Binding-site contacts:
Ligand atom OP1 contacts residue GLY34 of chain 47.C at 3.8 Å.
Ligand atom N6 contacts residue GLU208 of chain 47.A at 3.4 Å (salt-bridge).
Ligand atom N3 contacts residue PHE212 of chain 47.A at 2.9 Å.
Ligand atom N3 contacts residue ARG425 of chain 48.A at 3.1 Å (salt-bridge).
Ligand atom C4 contacts residue ARG425 of chain 48.A at 3.6 Å.
Ligand atom O5' contacts residue DC1 of chain 47.H at 2.6 Å.
Ligand atom C5' contacts residue DC1 of chain 47.H at 2.3 Å.
Ligand atom C2 contacts residue GLU208 of chain 47.A at 1.6 Å.
Ligand atom O4' contacts residue ARG425 of chain 48.A at 3.7 Å.
Ligand atom O4' contacts residue PHE212 of chain 47.A at 3.4 Å.
Ligand atom O5' contacts residue ARG425 of chain 48.A at 2.8 Å.
Ligand atom C4' contacts residue DC1 of chain 47.H at 2.8 Å.
Ligand atom OP2 contacts residue ASP426 of chain 48.A at 2.8 Å (salt-bridge).
Ligand atom O5' contacts residue TYR31 of chain 47.C at 3.4 Å (h-bond).
Ligand atom C5' contacts residue ARG28 of chain 47.C at 3.1 Å.
Ligand atom O3' contacts residue ARG425 of chain 48.A at 3.8 Å.
Ligand atom C1' contacts residue PHE212 of chain 47.A at 3.5 Å (hydrophobic).
Ligand atom C2 contacts residue ARG425 of chain 48.A at 3.1 Å.
Ligand atom N1 contacts residue ARG425 of chain 48.A at 3.6 Å (salt-bridge).
Ligand atom C2' contacts residue DC1 of chain 47.E at 2.2 Å.
Ligand atom O3' contacts residue THR423 of chain 48.A at 3.8 Å.
Ligand atom O3' contacts residue DC1 of chain 47.E at 3.3 Å.
Ligand atom C5 contacts residue GLU208 of chain 47.A at 3.4 Å.
Ligand atom N1 contacts residue GLU208 of chain 47.A at 1.5 Å (salt-bridge).
Ligand atom C6 contacts residue GLU208 of chain 47.A at 2.6 Å.
Ligand atom C1' contacts residue ALA27 of chain 47.C at 3.8 Å (hydrophobic).
Ligand atom P contacts residue ARG425 of chain 48.A at 3.5 Å.
Ligand atom OP2 contacts residue ARG425 of chain 48.A at 3.8 Å.
Ligand atom O3' contacts residue ARG28 of chain 47.C at 3.5 Å (salt-bridge).
Ligand atom OP2 contacts residue THR423 of chain 48.A at 2.9 Å.
Ligand atom N3 contacts residue GLU208 of chain 47.A at 2.7 Å (salt-bridge).
Ligand atom OP2 contacts residue DC1 of chain 47.H at 2.0 Å.
Ligand atom O5' contacts residue ARG28 of chain 47.C at 3.4 Å.
Ligand atom C1' contacts residue DC1 of chain 47.E at 3.6 Å.
Ligand atom C2 contacts residue PHE212 of chain 47.A at 3.8 Å (hydrophobic).
Ligand atom C5' contacts residue TYR31 of chain 47.C at 2.9 Å (hydrophobic).
Ligand atom OP1 contacts residue ARG28 of chain 47.C at 3.2 Å (salt-bridge).
Ligand atom P contacts residue DC1 of chain 47.H at 2.5 Å.
Ligand atom C3' contacts residue DC1 of chain 47.E at 2.9 Å.
Ligand atom C4 contacts residue GLU208 of chain 47.A at 3.4 Å.

Sequence of chain 47.C:
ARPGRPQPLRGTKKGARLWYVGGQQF

A small-molecule ligand and the protein it binds are described below.
Small molecule (SMILES): Nc1ncnc2c1N1CN2[C@H]2C[C@]3(OP3(O)(O)OC[C@H]3OCC[C@@H]3O[P](=O)(O)OC[C@H]3O[C@@H]1C[C@@H]3O)[C@@H](CO[P](=O)(O)O[C@H]1CCO[C@@H]1COP(=O)=O)O2

Sequence of chain 47.A:
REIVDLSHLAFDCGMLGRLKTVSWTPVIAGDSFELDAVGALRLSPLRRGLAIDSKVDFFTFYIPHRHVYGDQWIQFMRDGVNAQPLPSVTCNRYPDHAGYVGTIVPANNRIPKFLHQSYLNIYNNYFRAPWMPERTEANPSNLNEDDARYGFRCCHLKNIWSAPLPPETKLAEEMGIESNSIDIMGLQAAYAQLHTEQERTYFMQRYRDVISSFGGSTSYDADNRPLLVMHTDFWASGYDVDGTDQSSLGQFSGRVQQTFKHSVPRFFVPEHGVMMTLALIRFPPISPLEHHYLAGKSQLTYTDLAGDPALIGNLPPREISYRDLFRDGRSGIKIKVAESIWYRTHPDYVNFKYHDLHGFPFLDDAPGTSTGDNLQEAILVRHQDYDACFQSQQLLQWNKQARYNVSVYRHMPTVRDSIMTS

Sequence of chain 48.A:
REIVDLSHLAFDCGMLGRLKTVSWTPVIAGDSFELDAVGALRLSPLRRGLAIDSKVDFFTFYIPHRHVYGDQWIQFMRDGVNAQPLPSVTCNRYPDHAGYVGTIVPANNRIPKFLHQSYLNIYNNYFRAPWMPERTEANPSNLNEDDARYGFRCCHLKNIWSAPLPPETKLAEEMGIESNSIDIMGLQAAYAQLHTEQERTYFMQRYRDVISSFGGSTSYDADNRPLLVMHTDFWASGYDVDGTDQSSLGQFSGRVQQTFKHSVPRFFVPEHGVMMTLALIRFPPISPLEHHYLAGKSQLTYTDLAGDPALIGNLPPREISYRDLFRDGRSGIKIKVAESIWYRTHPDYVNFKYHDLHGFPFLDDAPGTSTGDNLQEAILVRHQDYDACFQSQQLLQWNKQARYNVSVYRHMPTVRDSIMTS